The protein below binds the small molecule below.
Small molecule (SMILES): Nc1ncnc2c1ncn2[C@H]1C[C@H](O)[C@@H](COP(=O)(O)O)O1

Binding-site contacts:
Ligand atom N9 contacts residue HIS415 of chain 1.KA at 4.2 Å.
Ligand atom C2' contacts residue HIS415 of chain 1.KA at 4.3 Å.
Ligand atom N6 contacts residue PRO205 of chain 1.KA at 3.9 Å.
Ligand atom N6 contacts residue SER417 of chain 1.KA at 4.3 Å.
Ligand atom N1 contacts residue GLY424 of chain 1.KA at 4.1 Å.
Ligand atom C8 contacts residue PRO205 of chain 1.KA at 4.3 Å (hydrophobic).
Ligand atom C6 contacts residue PRO416 of chain 1.KA at 3.7 Å (hydrophobic).
Ligand atom N6 contacts residue PRO416 of chain 1.KA at 4.3 Å.
Ligand atom O5' contacts residue DC1 of chain 1.CE at 2.5 Å (h-bond).
Ligand atom C4 contacts residue PRO205 of chain 1.KA at 4.2 Å (hydrophobic).
Ligand atom C2 contacts residue PRO416 of chain 1.KA at 3.1 Å (hydrophobic).
Ligand atom P contacts residue DC1 of chain 1.CE at 1.6 Å.
Ligand atom C6 contacts residue PRO205 of chain 1.KA at 3.7 Å (hydrophobic).
Ligand atom C5 contacts residue PRO205 of chain 1.KA at 3.6 Å (hydrophobic).
Ligand atom N1 contacts residue PRO205 of chain 1.KA at 4.4 Å.
Ligand atom OP1 contacts residue DC1 of chain 1.CE at 2.5 Å (h-bond).
Ligand atom N1 contacts residue PRO416 of chain 1.KA at 3.1 Å (h-bond).
Ligand atom OP2 contacts residue DC1 of chain 1.CE at 2.5 Å (h-bond).
Ligand atom N7 contacts residue HIS415 of chain 1.KA at 3.6 Å.
Ligand atom N3 contacts residue PRO416 of chain 1.KA at 3.5 Å.
Ligand atom C1' contacts residue PRO416 of chain 1.KA at 4.3 Å (hydrophobic).
Ligand atom N7 contacts residue PRO205 of chain 1.KA at 3.7 Å.
Ligand atom C5 contacts residue HIS415 of chain 1.KA at 4.4 Å.
Ligand atom C2 contacts residue GLY424 of chain 1.KA at 4.2 Å.
Ligand atom C5 contacts residue PRO416 of chain 1.KA at 4.2 Å (hydrophobic).
Ligand atom N6 contacts residue ASN394 of chain 1.KA at 4.0 Å.
Ligand atom N1 contacts residue VAL204 of chain 1.KA at 4.4 Å.
Ligand atom C4 contacts residue PRO416 of chain 1.KA at 4.1 Å (hydrophobic).
Ligand atom N9 contacts residue PRO416 of chain 1.KA at 4.4 Å.
Ligand atom C8 contacts residue HIS415 of chain 1.KA at 3.6 Å.
Ligand atom C4' contacts residue DC1 of chain 1.CE at 4.5 Å.
Ligand atom C5' contacts residue DC1 of chain 1.CE at 3.1 Å.

Sequence of chain 1.KA:
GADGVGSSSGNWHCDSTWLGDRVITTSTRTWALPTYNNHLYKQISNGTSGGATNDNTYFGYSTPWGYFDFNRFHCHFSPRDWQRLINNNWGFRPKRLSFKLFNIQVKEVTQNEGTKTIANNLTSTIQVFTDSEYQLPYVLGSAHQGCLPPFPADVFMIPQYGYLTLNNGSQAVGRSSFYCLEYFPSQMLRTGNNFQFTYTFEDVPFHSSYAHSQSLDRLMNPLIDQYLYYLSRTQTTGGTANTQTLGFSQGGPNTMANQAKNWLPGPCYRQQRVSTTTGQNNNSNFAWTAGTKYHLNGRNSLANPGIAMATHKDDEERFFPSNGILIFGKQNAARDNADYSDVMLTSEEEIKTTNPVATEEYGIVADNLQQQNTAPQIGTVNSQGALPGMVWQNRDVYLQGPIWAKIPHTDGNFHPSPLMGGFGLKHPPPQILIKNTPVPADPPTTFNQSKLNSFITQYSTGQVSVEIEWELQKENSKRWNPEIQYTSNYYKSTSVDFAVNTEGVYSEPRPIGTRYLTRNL